Sequence of chain 3.A:
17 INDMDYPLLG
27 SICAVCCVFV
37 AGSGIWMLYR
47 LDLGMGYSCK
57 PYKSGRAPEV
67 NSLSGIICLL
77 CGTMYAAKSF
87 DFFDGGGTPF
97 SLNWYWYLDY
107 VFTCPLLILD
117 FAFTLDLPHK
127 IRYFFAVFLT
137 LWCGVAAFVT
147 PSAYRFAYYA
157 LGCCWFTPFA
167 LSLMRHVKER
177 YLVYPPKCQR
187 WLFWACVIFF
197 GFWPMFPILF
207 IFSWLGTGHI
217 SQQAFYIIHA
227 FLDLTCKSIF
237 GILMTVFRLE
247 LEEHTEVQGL

A protein and the small-molecule ligand that binds it are described below.
Small molecule (SMILES): CC(C)CCC[C@@H](C)[C@H]1CC[C@H]2[C@@H]3CC=C4C[C@@H](O)CC[C@]4(C)[C@H]3CC[C@]12C

Binding-site contacts:
Ligand atom O1 contacts residue TYR177 of chain 3.A at 3.9 Å.
Ligand atom C15 contacts residue VAL193 of chain 3.A at 3.8 Å (hydrophobic).
Ligand atom C19 contacts residue TYR177 of chain 3.A at 4.5 Å (hydrophobic).
Ligand atom C3 contacts residue TYR177 of chain 3.A at 4.4 Å (hydrophobic).
Ligand atom C23 contacts residue GLY197 of chain 3.A at 4.3 Å.
Ligand atom C8 contacts residue PHE189 of chain 3.A at 4.5 Å (hydrophobic).
Ligand atom C7 contacts residue PHE196 of chain 3.A at 4.4 Å (hydrophobic).
Ligand atom C6 contacts residue LYS174 of chain 3.A at 4.4 Å.
Ligand atom C24 contacts residue VAL193 of chain 3.A at 4.5 Å (hydrophobic).
Ligand atom C18 contacts residue VAL193 of chain 3.A at 3.9 Å (hydrophobic).
Ligand atom C25 contacts residue GLY197 of chain 3.A at 4.5 Å.
Ligand atom C15 contacts residue PHE196 of chain 3.A at 4.0 Å (hydrophobic).
Ligand atom C3 contacts residue LYS174 of chain 3.A at 3.8 Å.
Ligand atom O1 contacts residue LYS174 of chain 3.A at 4.2 Å.
Ligand atom C7 contacts residue CYS192 of chain 3.A at 3.7 Å (hydrophobic).
Ligand atom C16 contacts residue PHE196 of chain 3.A at 3.8 Å (hydrophobic).
Ligand atom C8 contacts residue CYS192 of chain 3.A at 4.5 Å (hydrophobic).
Ligand atom C15 contacts residue CYS192 of chain 3.A at 3.4 Å (hydrophobic).
Ligand atom C26 contacts residue PHE198 of chain 3.A at 4.3 Å (hydrophobic).
Ligand atom C16 contacts residue CYS192 of chain 3.A at 3.6 Å (hydrophobic).
Ligand atom C26 contacts residue GLY197 of chain 3.A at 4.5 Å.
Ligand atom C22 contacts residue GLY197 of chain 3.A at 4.3 Å.
Ligand atom C26 contacts residue VAL193 of chain 3.A at 4.3 Å (hydrophobic).
Ligand atom C16 contacts residue VAL193 of chain 3.A at 3.9 Å (hydrophobic).
Ligand atom C22 contacts residue PHE196 of chain 3.A at 4.1 Å (hydrophobic).
Ligand atom C24 contacts residue GLY197 of chain 3.A at 3.9 Å.
Ligand atom C4 contacts residue TYR177 of chain 3.A at 3.6 Å (hydrophobic).
Ligand atom C18 contacts residue PHE189 of chain 3.A at 3.6 Å (hydrophobic).
Ligand atom C4 contacts residue LYS174 of chain 3.A at 4.1 Å.
Ligand atom C19 contacts residue PHE189 of chain 3.A at 3.7 Å (hydrophobic).
Ligand atom O1 contacts residue LEU178 of chain 3.A at 3.4 Å.